Binding-site contacts:
Ligand atom C1 contacts residue GLY35 of chain 1.A at 3.4 Å.
Ligand atom O3 contacts residue LEU107 of chain 1.A at 3.3 Å (h-bond).
Ligand atom C18 contacts residue PRO108 of chain 1.A at 3.6 Å (hydrophobic).
Ligand atom N5 contacts residue LEU107 of chain 1.A at 3.6 Å (h-bond).
Ligand atom C1 contacts residue LYS36 of chain 1.A at 3.7 Å.
Ligand atom O1 contacts residue PHE106 of chain 1.A at 3.3 Å.
Ligand atom F2 contacts residue LEU29 of chain 1.A at 3.4 Å.
Ligand atom C13 contacts residue LEU158 of chain 1.A at 3.7 Å (hydrophobic).
Ligand atom C12 contacts residue ARG155 of chain 1.A at 3.4 Å.
Ligand atom C21 contacts residue ASP169 of chain 1.A at 3.5 Å.
Ligand atom C18 contacts residue GLY110 of chain 1.A at 3.7 Å.
Ligand atom F2 contacts residue VAL37 of chain 1.A at 3.4 Å.
Ligand atom C12 contacts residue LEU158 of chain 1.A at 3.3 Å (hydrophobic).
Ligand atom N4 contacts residue ALA54 of chain 1.A at 3.2 Å.
Ligand atom O1 contacts residue LEU107 of chain 1.A at 2.8 Å (h-bond).
Ligand atom C3 contacts residue LYS56 of chain 1.A at 3.6 Å.
Ligand atom C14 contacts residue LEU158 of chain 1.A at 3.6 Å (hydrophobic).
Ligand atom C5 contacts residue VAL37 of chain 1.A at 3.7 Å (hydrophobic).
Ligand atom C15 contacts residue ALA54 of chain 1.A at 3.7 Å (hydrophobic).
Ligand atom N3 contacts residue LEU158 of chain 1.A at 3.6 Å.
Ligand atom O2 contacts residue GLU114 of chain 1.A at 3.6 Å.
Ligand atom F1 contacts residue GLU31 of chain 1.A at 3.1 Å.
Ligand atom F2 contacts residue GLY30 of chain 1.A at 3.5 Å.
Ligand atom F1 contacts residue GLY30 of chain 1.A at 3.1 Å.
Ligand atom F1 contacts residue VAL37 of chain 1.A at 3.4 Å.
Ligand atom N6 contacts residue LEU158 of chain 1.A at 3.5 Å.
Ligand atom O4 contacts residue ASP169 of chain 1.A at 3.4 Å (salt-bridge).
Ligand atom O3 contacts residue PHE106 of chain 1.A at 3.6 Å.
Ligand atom C8 contacts residue ASP169 of chain 1.A at 3.4 Å.
Ligand atom N2 contacts residue LEU158 of chain 1.A at 3.4 Å.
Ligand atom C11 contacts residue ARG155 of chain 1.A at 3.3 Å.
Ligand atom O4 contacts residue LYS56 of chain 1.A at 2.9 Å (salt-bridge).
Ligand atom O3 contacts residue GLY110 of chain 1.A at 3.3 Å.
Ligand atom F1 contacts residue LYS36 of chain 1.A at 3.7 Å.
Ligand atom N4 contacts residue GLU105 of chain 1.A at 3.0 Å (salt-bridge).
Ligand atom C22 contacts residue LYS56 of chain 1.A at 3.4 Å.
Ligand atom C17 contacts residue GLY110 of chain 1.A at 3.4 Å.
Ligand atom N2 contacts residue ASN156 of chain 1.A at 3.6 Å.
Ligand atom N2 contacts residue GLY168 of chain 1.A at 3.1 Å.
Ligand atom C16 contacts residue LEU158 of chain 1.A at 3.4 Å (hydrophobic).

Sequence of chain 1.A:
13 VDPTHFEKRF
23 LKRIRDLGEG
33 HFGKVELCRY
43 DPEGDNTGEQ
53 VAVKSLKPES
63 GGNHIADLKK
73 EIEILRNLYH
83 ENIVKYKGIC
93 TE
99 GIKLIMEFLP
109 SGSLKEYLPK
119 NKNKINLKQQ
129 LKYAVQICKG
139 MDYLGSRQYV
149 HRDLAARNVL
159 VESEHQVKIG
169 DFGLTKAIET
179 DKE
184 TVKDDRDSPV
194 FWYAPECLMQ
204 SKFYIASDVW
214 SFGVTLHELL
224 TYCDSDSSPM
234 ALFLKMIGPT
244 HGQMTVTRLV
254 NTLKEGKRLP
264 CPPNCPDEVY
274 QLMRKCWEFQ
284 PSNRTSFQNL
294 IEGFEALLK

A small-molecule ligand and the protein it binds are described below.
Small molecule (SMILES): C=Cc1cc(F)c(CN2CC[C@](CC#N)(n3cc(C(N)=O)c(NC(=O)OC)n3)[C@H](F)C2)cc1O